Sequence of chain 1.I:
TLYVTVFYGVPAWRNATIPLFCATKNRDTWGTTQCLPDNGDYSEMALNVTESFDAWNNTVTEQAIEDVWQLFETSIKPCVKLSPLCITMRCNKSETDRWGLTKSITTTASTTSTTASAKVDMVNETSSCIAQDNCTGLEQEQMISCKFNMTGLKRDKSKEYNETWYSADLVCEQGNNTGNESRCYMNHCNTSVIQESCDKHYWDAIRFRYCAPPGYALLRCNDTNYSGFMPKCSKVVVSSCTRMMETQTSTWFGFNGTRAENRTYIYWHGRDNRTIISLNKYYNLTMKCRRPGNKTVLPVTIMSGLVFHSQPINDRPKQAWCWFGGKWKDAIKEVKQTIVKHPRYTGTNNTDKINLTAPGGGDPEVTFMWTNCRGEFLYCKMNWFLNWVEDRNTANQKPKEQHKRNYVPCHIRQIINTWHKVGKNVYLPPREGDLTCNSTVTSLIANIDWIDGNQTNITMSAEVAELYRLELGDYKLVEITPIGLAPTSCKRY

Binding-site contacts:
Ligand atom O6 contacts residue TYR305 of chain 1.I at 4.2 Å.
Ligand atom C5 contacts residue TYR304 of chain 1.I at 3.7 Å (hydrophobic).
Ligand atom C7 contacts residue TYR305 of chain 1.I at 4.4 Å (hydrophobic).
Ligand atom O7 contacts residue ASN284 of chain 1.I at 3.2 Å (h-bond).
Ligand atom O5 contacts residue ASN284 of chain 1.I at 2.4 Å (h-bond).
Ligand atom C6 contacts residue ASN302 of chain 1.I at 3.5 Å.
Ligand atom O6 contacts residue GLU356 of chain 1.I at 2.8 Å (salt-bridge).
Ligand atom O7 contacts residue TYR304 of chain 1.I at 3.8 Å.
Ligand atom C1 contacts residue ASN302 of chain 1.I at 4.3 Å.
Ligand atom C1 contacts residue TYR304 of chain 1.I at 3.8 Å (hydrophobic).
Ligand atom C1 contacts residue ASN284 of chain 1.I at 1.5 Å.
Ligand atom C7 contacts residue ASN284 of chain 1.I at 3.3 Å.
Ligand atom C8 contacts residue TYR304 of chain 1.I at 3.7 Å (hydrophobic).
Ligand atom C8 contacts residue TYR305 of chain 1.I at 3.4 Å (hydrophobic).
Ligand atom O5 contacts residue ASN302 of chain 1.I at 3.2 Å (h-bond).
Ligand atom C6 contacts residue TYR305 of chain 1.I at 3.7 Å (hydrophobic).
Ligand atom C6 contacts residue TYR304 of chain 1.I at 3.9 Å (hydrophobic).
Ligand atom C2 contacts residue ASN284 of chain 1.I at 2.5 Å.
Ligand atom N2 contacts residue ASN284 of chain 1.I at 3.0 Å (h-bond).
Ligand atom C8 contacts residue ASN284 of chain 1.I at 4.5 Å.
Ligand atom C3 contacts residue ASN284 of chain 1.I at 3.9 Å.
Ligand atom C4 contacts residue ASN284 of chain 1.I at 4.3 Å.
Ligand atom C5 contacts residue ASN302 of chain 1.I at 4.0 Å.
Ligand atom C5 contacts residue ASN284 of chain 1.I at 3.8 Å.
Ligand atom O6 contacts residue ASN302 of chain 1.I at 3.5 Å (h-bond).
Ligand atom N2 contacts residue TYR305 of chain 1.I at 4.4 Å.
Ligand atom O5 contacts residue TYR304 of chain 1.I at 3.6 Å.
Ligand atom C7 contacts residue TYR304 of chain 1.I at 4.3 Å (hydrophobic).
Ligand atom C6 contacts residue GLU356 of chain 1.I at 3.4 Å.

A small-molecule ligand and the protein it binds are described below.
Small molecule (SMILES): CC(=O)N[C@H]1[C@H](O[C@H]2[C@H](O)[C@@H](NC(C)=O)CO[C@@H]2CO)O[C@H](CO)[C@@H](O[C@@H]2O[C@H](CO[C@H]3O[C@H](CO)[C@@H](O)[C@H](O)[C@@H]3O)[C@@H](O)[C@H](O)[C@@H]2O)[C@@H]1O